A protein and the small-molecule ligand that binds it are described below.
Small molecule (SMILES): Nc1ncnc2c1ncn2[C@@H]1O[C@H](CO[P](=O)(O)O[P](=O)(O)NP(=O)(O)O)[C@@H](O)[C@H]1O

Binding-site contacts:
Ligand atom N3B contacts residue GLY15 of chain 2.F at 3.0 Å (h-bond).
Ligand atom O1B contacts residue ALA16 of chain 2.F at 3.4 Å (h-bond).
Ligand atom PA contacts residue THR20 of chain 2.F at 3.5 Å.
Ligand atom O1A contacts residue GLY17 of chain 2.F at 3.5 Å.
Ligand atom O1G contacts residue ADX1 of chain 2.EA at 3.0 Å (h-bond).
Ligand atom N1 contacts residue ARG117 of chain 2.F at 3.5 Å (salt-bridge).
Ligand atom O3G contacts residue SER14 of chain 2.F at 3.0 Å (h-bond).
Ligand atom C4' contacts residue ARG117 of chain 2.F at 3.4 Å.
Ligand atom O3G contacts residue LYS120 of chain 2.F at 3.5 Å (salt-bridge).
Ligand atom C2 contacts residue ARG117 of chain 2.F at 3.1 Å.
Ligand atom C2' contacts residue THR20 of chain 2.F at 3.5 Å.
Ligand atom N6 contacts residue MET156 of chain 2.F at 2.9 Å (h-bond).
Ligand atom PG contacts residue ADX1 of chain 2.EA at 3.1 Å.
Ligand atom O2B contacts residue MG1 of chain 2.GA at 2.0 Å.
Ligand atom O3' contacts residue PRO119 of chain 2.F at 3.5 Å.
Ligand atom PB contacts residue MG1 of chain 2.GA at 3.3 Å.
Ligand atom O2G contacts residue ADX1 of chain 2.EA at 2.9 Å (h-bond).
Ligand atom N6 contacts residue GLU161 of chain 2.F at 2.6 Å (salt-bridge).
Ligand atom PB contacts residue LYS18 of chain 2.F at 3.5 Å.
Ligand atom O2B contacts residue THR19 of chain 2.F at 2.9 Å (h-bond).
Ligand atom O2G contacts residue MG1 of chain 2.GA at 2.1 Å.
Ligand atom C5' contacts residue ARG117 of chain 2.F at 3.5 Å.
Ligand atom O1A contacts residue THR20 of chain 2.F at 2.7 Å (h-bond).
Ligand atom O4' contacts residue ARG117 of chain 2.F at 3.5 Å.
Ligand atom N6 contacts residue THR153 of chain 2.F at 3.5 Å (h-bond).
Ligand atom N3B contacts residue BO31 of chain 2.HA at 3.3 Å (h-bond).
Ligand atom N1 contacts residue THR153 of chain 2.F at 3.5 Å (h-bond).
Ligand atom N3 contacts residue ARG117 of chain 2.F at 3.4 Å.
Ligand atom O5' contacts residue THR20 of chain 2.F at 3.5 Å (h-bond).
Ligand atom PG contacts residue MG1 of chain 2.GA at 3.3 Å.
Ligand atom O3A contacts residue GLY17 of chain 2.F at 3.0 Å (h-bond).
Ligand atom O1G contacts residue LYS18 of chain 2.F at 2.7 Å (salt-bridge).
Ligand atom O1A contacts residue THR19 of chain 2.F at 3.2 Å (h-bond).
Ligand atom O1B contacts residue GLY17 of chain 2.F at 3.3 Å (h-bond).
Ligand atom O2G contacts residue LYS120 of chain 2.F at 3.4 Å (salt-bridge).
Ligand atom O2A contacts residue BO31 of chain 2.HA at 3.2 Å (h-bond).
Ligand atom O1G contacts residue SER14 of chain 2.F at 3.4 Å.
Ligand atom O3G contacts residue ADX1 of chain 2.EA at 2.6 Å (h-bond).
Ligand atom O1B contacts residue LYS18 of chain 2.F at 2.7 Å (salt-bridge).
Ligand atom O3A contacts residue LYS18 of chain 2.F at 3.5 Å (salt-bridge).

Sequence of chain 2.F:
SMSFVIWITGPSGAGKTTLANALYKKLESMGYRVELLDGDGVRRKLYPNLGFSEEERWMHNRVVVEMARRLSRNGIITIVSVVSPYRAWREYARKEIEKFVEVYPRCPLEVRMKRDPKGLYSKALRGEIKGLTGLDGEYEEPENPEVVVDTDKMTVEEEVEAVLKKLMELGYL